The small molecule below binds the protein below.
Small molecule (SMILES): CC(=O)N[C@@H]1[C@@H](O)[C@H](O)[C@@H](CO)O[C@H]1O

Binding-site contacts:
Ligand atom C4 contacts residue LEU922 of chain 1.C at 4.5 Å (hydrophobic).
Ligand atom O6 contacts residue GLN926 of chain 1.C at 3.5 Å (h-bond).
Ligand atom C5 contacts residue ASN717 of chain 1.C at 3.7 Å.
Ligand atom C3 contacts residue LEU922 of chain 1.C at 4.0 Å (hydrophobic).
Ligand atom C7 contacts residue ASN717 of chain 1.C at 3.6 Å.
Ligand atom C8 contacts residue THR716 of chain 1.C at 4.4 Å.
Ligand atom C1 contacts residue LEU922 of chain 1.C at 4.2 Å (hydrophobic).
Ligand atom O5 contacts residue ASN717 of chain 1.C at 2.4 Å (h-bond).
Ligand atom C1 contacts residue ASN717 of chain 1.C at 1.4 Å.
Ligand atom C3 contacts residue ASN717 of chain 1.C at 3.8 Å.
Ligand atom C5 contacts residue LEU922 of chain 1.C at 4.2 Å (hydrophobic).
Ligand atom C4 contacts residue ASN717 of chain 1.C at 4.2 Å.
Ligand atom O4 contacts residue LEU922 of chain 1.C at 3.9 Å.
Ligand atom O7 contacts residue ASN717 of chain 1.C at 4.0 Å.
Ligand atom C2 contacts residue ASN717 of chain 1.C at 2.4 Å.
Ligand atom N2 contacts residue ASN717 of chain 1.C at 2.8 Å (h-bond).
Ligand atom O7 contacts residue GLN1071 of chain 1.C at 4.4 Å.

Sequence of chain 1.C:
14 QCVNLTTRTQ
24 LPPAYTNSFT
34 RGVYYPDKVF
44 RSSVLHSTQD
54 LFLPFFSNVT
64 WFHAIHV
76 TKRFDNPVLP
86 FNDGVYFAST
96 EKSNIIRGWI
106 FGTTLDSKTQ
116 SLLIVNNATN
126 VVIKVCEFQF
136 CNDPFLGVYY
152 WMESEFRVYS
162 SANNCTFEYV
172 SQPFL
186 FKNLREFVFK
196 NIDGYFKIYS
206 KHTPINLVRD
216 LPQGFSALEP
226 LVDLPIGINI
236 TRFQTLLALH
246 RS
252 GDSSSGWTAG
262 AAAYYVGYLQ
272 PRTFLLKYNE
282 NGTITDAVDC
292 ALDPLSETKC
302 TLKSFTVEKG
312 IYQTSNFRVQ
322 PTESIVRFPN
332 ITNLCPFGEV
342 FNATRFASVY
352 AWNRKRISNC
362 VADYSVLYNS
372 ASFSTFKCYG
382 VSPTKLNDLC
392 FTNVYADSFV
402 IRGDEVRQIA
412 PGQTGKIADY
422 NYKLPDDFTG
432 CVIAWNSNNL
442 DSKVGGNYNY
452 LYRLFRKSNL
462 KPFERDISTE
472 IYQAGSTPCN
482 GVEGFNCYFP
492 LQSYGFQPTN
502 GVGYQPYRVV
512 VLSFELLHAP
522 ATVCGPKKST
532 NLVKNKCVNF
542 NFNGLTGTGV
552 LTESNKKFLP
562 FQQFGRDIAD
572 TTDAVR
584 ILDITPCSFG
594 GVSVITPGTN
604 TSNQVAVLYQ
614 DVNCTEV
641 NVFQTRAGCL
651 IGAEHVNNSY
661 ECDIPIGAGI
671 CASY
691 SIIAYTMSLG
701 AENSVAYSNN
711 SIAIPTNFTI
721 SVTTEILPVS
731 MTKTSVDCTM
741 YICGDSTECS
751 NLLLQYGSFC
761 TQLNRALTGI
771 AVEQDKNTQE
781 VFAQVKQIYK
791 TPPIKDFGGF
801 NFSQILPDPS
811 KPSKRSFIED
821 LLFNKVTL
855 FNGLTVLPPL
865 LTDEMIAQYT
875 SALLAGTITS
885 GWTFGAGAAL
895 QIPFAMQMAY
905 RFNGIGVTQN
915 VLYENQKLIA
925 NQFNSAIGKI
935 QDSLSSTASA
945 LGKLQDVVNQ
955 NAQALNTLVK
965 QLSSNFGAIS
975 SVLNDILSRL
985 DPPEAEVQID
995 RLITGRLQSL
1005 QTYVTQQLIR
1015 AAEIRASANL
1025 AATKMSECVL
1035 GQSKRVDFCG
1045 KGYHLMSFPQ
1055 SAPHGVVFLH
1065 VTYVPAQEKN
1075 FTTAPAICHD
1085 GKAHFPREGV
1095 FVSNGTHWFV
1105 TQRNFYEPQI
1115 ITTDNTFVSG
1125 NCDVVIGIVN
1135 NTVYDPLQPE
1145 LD